A protein and the small-molecule ligand that binds it are described below.
Small molecule (SMILES): CC(=O)N[C@@H]1[C@@H](O)[C@H](O)[C@@H](CO)O[C@H]1O

Sequence of chain 1.C:
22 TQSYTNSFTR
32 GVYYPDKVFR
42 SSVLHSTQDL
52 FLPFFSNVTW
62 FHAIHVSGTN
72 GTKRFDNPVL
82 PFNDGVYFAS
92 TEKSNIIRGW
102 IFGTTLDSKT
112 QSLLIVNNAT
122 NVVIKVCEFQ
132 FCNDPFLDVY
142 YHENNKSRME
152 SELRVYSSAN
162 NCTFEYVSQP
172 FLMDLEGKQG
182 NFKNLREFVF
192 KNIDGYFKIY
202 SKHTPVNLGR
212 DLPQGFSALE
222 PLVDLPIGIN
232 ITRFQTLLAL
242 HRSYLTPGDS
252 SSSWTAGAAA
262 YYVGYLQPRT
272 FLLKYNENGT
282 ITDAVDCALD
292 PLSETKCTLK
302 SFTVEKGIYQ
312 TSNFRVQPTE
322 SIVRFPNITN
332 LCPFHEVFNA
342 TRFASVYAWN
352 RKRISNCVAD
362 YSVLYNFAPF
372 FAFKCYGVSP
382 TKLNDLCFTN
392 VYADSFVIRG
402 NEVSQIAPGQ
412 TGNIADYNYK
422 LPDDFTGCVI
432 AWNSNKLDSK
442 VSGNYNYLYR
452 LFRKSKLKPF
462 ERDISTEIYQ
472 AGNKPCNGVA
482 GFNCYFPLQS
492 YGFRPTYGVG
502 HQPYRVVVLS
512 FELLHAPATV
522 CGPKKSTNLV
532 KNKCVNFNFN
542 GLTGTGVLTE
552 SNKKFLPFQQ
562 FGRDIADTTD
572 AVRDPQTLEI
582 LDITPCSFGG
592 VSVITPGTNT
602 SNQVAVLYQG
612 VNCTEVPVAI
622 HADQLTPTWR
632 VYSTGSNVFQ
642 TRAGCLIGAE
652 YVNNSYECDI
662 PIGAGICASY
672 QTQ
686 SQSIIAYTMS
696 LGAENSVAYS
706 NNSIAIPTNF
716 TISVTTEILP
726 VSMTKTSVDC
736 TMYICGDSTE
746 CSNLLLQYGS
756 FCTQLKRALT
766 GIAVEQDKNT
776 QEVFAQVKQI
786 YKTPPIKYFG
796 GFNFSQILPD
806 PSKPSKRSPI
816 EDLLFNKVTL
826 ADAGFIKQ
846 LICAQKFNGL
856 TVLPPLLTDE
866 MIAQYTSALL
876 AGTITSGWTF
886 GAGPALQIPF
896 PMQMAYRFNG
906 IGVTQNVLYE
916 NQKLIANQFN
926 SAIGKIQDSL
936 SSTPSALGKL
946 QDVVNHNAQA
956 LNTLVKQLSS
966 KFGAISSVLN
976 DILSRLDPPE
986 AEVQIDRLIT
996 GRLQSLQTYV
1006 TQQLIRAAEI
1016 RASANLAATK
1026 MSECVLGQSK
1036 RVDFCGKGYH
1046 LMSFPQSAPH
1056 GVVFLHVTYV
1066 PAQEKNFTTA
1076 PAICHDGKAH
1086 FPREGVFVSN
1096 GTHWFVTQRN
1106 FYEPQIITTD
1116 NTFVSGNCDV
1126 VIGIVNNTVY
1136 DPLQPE

Sequence of chain 1.B:
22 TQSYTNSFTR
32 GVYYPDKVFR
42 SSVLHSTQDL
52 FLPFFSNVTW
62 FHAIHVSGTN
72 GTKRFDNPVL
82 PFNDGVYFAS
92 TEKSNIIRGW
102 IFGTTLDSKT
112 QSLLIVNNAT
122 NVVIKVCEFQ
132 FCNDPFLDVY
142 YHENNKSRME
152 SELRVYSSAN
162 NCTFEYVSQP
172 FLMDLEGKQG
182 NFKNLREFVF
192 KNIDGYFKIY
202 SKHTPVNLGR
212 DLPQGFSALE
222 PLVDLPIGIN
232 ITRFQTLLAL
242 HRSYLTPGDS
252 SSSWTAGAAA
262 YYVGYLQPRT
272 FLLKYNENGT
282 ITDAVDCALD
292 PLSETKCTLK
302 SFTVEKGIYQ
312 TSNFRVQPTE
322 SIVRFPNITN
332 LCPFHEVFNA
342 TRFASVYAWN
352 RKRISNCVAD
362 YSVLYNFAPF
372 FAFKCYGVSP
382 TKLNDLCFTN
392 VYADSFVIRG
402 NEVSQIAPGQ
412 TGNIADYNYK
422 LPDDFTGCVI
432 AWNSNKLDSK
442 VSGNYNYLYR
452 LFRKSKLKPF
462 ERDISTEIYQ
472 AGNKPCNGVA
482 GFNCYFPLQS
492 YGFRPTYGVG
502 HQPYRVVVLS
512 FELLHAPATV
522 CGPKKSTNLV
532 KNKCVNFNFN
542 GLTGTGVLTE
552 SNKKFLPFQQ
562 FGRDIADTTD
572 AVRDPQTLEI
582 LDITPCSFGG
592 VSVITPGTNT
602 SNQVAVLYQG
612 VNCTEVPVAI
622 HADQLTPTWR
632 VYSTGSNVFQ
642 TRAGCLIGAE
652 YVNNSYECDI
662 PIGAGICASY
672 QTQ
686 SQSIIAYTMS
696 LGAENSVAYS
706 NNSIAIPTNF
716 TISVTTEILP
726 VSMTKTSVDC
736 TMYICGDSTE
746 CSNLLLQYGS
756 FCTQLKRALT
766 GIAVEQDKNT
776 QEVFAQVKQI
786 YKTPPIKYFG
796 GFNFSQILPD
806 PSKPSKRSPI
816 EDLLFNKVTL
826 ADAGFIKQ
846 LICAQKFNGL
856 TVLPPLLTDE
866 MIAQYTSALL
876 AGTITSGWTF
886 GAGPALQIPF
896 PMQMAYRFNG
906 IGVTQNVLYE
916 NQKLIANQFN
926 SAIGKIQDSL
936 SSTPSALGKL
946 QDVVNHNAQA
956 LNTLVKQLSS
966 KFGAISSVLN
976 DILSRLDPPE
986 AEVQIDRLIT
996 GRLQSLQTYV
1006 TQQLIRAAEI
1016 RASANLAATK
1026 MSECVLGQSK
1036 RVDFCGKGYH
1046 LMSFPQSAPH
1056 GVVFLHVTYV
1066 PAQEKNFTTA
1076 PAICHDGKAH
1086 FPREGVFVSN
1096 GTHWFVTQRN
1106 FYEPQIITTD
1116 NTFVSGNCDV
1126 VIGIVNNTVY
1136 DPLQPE

Binding-site contacts:
Ligand atom O7 contacts residue ILE230 of chain 1.C at 4.0 Å.
Ligand atom C7 contacts residue THR111 of chain 1.C at 4.3 Å.
Ligand atom O7 contacts residue THR105 of chain 1.C at 4.3 Å.
Ligand atom C7 contacts residue ASN231 of chain 1.C at 3.4 Å.
Ligand atom N2 contacts residue ASN231 of chain 1.C at 3.0 Å.
Ligand atom O3 contacts residue THR111 of chain 1.C at 3.9 Å.
Ligand atom C3 contacts residue ASN231 of chain 1.C at 3.9 Å.
Ligand atom C6 contacts residue THR233 of chain 1.C at 4.5 Å.
Ligand atom O5 contacts residue THR233 of chain 1.C at 4.0 Å.
Ligand atom N2 contacts residue GLU462 of chain 1.B at 4.2 Å.
Ligand atom O5 contacts residue ASN231 of chain 1.C at 2.3 Å (h-bond).
Ligand atom O7 contacts residue ASP464 of chain 1.B at 4.4 Å.
Ligand atom C8 contacts residue ASP464 of chain 1.B at 3.5 Å.
Ligand atom C8 contacts residue ARG463 of chain 1.B at 3.5 Å.
Ligand atom N2 contacts residue ARG454 of chain 1.B at 4.4 Å.
Ligand atom C8 contacts residue ILE230 of chain 1.C at 4.3 Å (hydrophobic).
Ligand atom C5 contacts residue ASN231 of chain 1.C at 3.6 Å.
Ligand atom C2 contacts residue ASN231 of chain 1.C at 2.7 Å.
Ligand atom C8 contacts residue GLU462 of chain 1.B at 3.2 Å.
Ligand atom O3 contacts residue THR105 of chain 1.C at 4.4 Å.
Ligand atom C7 contacts residue ASP464 of chain 1.B at 3.9 Å.
Ligand atom C4 contacts residue ASN231 of chain 1.C at 4.3 Å.
Ligand atom O7 contacts residue THR111 of chain 1.C at 3.2 Å.
Ligand atom O7 contacts residue ASN231 of chain 1.C at 3.8 Å.
Ligand atom N2 contacts residue ASP464 of chain 1.B at 4.2 Å.
Ligand atom C8 contacts residue ASN231 of chain 1.C at 4.0 Å.
Ligand atom C7 contacts residue GLU462 of chain 1.B at 4.3 Å.
Ligand atom O3 contacts residue ASP464 of chain 1.B at 4.3 Å.
Ligand atom C1 contacts residue ASN231 of chain 1.C at 1.5 Å.